Sequence of chain 3.B:
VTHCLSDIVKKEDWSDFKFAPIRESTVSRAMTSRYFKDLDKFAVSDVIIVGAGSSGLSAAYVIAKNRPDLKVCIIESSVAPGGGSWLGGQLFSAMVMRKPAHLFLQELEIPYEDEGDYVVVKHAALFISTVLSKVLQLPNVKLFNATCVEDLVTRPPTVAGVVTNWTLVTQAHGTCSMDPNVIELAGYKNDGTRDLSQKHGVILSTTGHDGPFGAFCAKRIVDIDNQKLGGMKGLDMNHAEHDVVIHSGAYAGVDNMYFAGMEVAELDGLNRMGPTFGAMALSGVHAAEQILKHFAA

Binding-site contacts:
Ligand atom O4 contacts residue SER96 of chain 2.B at 2.7 Å (h-bond).
Ligand atom O13 contacts residue SER118 of chain 2.B at 3.2 Å (h-bond).
Ligand atom O4 contacts residue SER95 of chain 2.B at 3.5 Å (h-bond).
Ligand atom C4 contacts residue ASP227 of chain 3.B at 3.1 Å.
Ligand atom N4 contacts residue VAL190 of chain 2.B at 3.0 Å (h-bond).
Ligand atom O9 contacts residue GLY323 of chain 2.B at 2.9 Å (h-bond).
Ligand atom C6 contacts residue GLY323 of chain 2.B at 3.3 Å.
Ligand atom O13 contacts residue SER119 of chain 2.B at 3.5 Å (h-bond).
Ligand atom C7 contacts residue GLY323 of chain 2.B at 3.3 Å.
Ligand atom C14 contacts residue SER118 of chain 2.B at 3.4 Å.
Ligand atom C12 contacts residue GLU117 of chain 2.B at 3.5 Å.
Ligand atom O5 contacts residue GLY310 of chain 2.B at 3.5 Å.
Ligand atom O12 contacts residue GLY124 of chain 2.B at 3.2 Å.
Ligand atom C5 contacts residue GLY323 of chain 2.B at 3.5 Å.
Ligand atom N5 contacts residue VAL190 of chain 2.B at 3.0 Å (h-bond).
Ligand atom O9 contacts residue ARG321 of chain 2.B at 2.9 Å (salt-bridge).
Ligand atom N1 contacts residue GLY323 of chain 2.B at 3.3 Å (h-bond).
Ligand atom O13 contacts residue GLU117 of chain 2.B at 2.6 Å (salt-bridge).
Ligand atom O6 contacts residue SER95 of chain 2.B at 3.3 Å (h-bond).
Ligand atom O8 contacts residue HIS257 of chain 2.B at 3.6 Å (h-bond).
Ligand atom O12 contacts residue GLU117 of chain 2.B at 2.7 Å (salt-bridge).
Ligand atom O6 contacts residue MET329 of chain 2.B at 3.4 Å (h-bond).
Ligand atom C8 contacts residue THR254 of chain 2.B at 3.5 Å.
Ligand atom O3 contacts residue GLY256 of chain 2.B at 3.3 Å.
Ligand atom O11 contacts residue GLY94 of chain 2.B at 3.5 Å.
Ligand atom O5 contacts residue SER96 of chain 2.B at 3.6 Å (h-bond).
Ligand atom C13 contacts residue SER118 of chain 2.B at 3.2 Å.
Ligand atom O1 contacts residue GLY125 of chain 2.B at 3.0 Å (h-bond).
Ligand atom O7 contacts residue PHE326 of chain 2.B at 3.4 Å.
Ligand atom O14 contacts residue GLY92 of chain 2.B at 3.1 Å.
Ligand atom O10 contacts residue ARG321 of chain 2.B at 2.8 Å (salt-bridge).
Ligand atom N3 contacts residue SER118 of chain 2.B at 3.1 Å (h-bond).
Ligand atom C5 contacts residue THR325 of chain 2.B at 3.3 Å.
Ligand atom N6 contacts residue PHE261 of chain 2.B at 3.3 Å.
Ligand atom N3 contacts residue ILE116 of chain 2.B at 3.5 Å (h-bond).
Ligand atom C14 contacts residue ILE116 of chain 2.B at 3.5 Å (hydrophobic).
Ligand atom N2 contacts residue SER118 of chain 2.B at 3.4 Å (h-bond).
Ligand atom O5 contacts residue MET311 of chain 2.B at 2.8 Å (h-bond).
Ligand atom N1 contacts residue ASP227 of chain 3.B at 2.9 Å (salt-bridge).
Ligand atom O9 contacts residue MET322 of chain 2.B at 3.4 Å (h-bond).

Sequence of chain 2.B:
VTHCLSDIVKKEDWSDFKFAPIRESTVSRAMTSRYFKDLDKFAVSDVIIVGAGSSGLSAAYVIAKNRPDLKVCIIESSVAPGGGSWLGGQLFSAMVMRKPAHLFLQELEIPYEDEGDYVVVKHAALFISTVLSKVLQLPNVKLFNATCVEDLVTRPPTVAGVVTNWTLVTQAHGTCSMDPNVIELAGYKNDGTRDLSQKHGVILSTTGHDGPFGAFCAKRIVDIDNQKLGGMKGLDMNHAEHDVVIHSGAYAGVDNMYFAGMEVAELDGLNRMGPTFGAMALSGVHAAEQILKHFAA

The protein below binds the small molecule below.
Small molecule (SMILES): C[C@H](/N=C/C(=O)O)C(=O)[C@H](O)COP(=O)(O)OP(=O)(O)OC[C@H]1O[C@@H](n2cnc3c(N)ncnc32)[C@H](O)[C@@H]1O